A protein and the small-molecule ligand that binds it are described below.
Small molecule (SMILES): C=CC1=C(C)C2=N3->[Ni]45<-N6=C(C=c7c(C)c(C=C)c(n74)=C2)C(C)=C(CCC(=O)O)C6=Cc2c(CCC(=O)O)c(C)c(n25)C=C13

Sequence of chain 1.I:
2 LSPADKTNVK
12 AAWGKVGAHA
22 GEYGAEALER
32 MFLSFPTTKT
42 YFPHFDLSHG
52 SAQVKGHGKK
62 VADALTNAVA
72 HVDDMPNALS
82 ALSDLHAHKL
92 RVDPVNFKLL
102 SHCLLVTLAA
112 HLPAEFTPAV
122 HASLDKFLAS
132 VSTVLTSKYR

Binding-site contacts:
Ligand atom CMA contacts residue LEU83 of chain 1.I at 3.5 Å (hydrophobic).
Ligand atom CMD contacts residue PHE43 of chain 1.I at 3.6 Å (hydrophobic).
Ligand atom CHA contacts residue HIS58 of chain 1.I at 3.1 Å.
Ligand atom C4A contacts residue VAL62 of chain 1.I at 3.8 Å (hydrophobic).
Ligand atom C2B contacts residue VAL62 of chain 1.I at 3.8 Å (hydrophobic).
Ligand atom CHD contacts residue PHE43 of chain 1.I at 3.4 Å (hydrophobic).
Ligand atom CHC contacts residue LEU101 of chain 1.I at 3.5 Å (hydrophobic).
Ligand atom CAC contacts residue VAL93 of chain 1.I at 3.5 Å (hydrophobic).
Ligand atom CHB contacts residue VAL62 of chain 1.I at 3.7 Å (hydrophobic).
Ligand atom NI contacts residue HIS87 of chain 1.I at 3.3 Å.
Ligand atom C2D contacts residue PHE43 of chain 1.I at 3.7 Å (hydrophobic).
Ligand atom NA contacts residue HIS87 of chain 1.I at 3.5 Å.
Ligand atom CHB contacts residue LEU83 of chain 1.I at 3.4 Å (hydrophobic).
Ligand atom CMC contacts residue PHE98 of chain 1.I at 3.7 Å (hydrophobic).
Ligand atom CBC contacts residue ASN97 of chain 1.I at 3.8 Å.
Ligand atom CMA contacts residue ALA65 of chain 1.I at 3.7 Å (hydrophobic).
Ligand atom C3D contacts residue HIS58 of chain 1.I at 3.7 Å.
Ligand atom ND contacts residue HIS58 of chain 1.I at 3.7 Å.
Ligand atom NB contacts residue HIS87 of chain 1.I at 3.6 Å.
Ligand atom O1D contacts residue PHE46 of chain 1.I at 3.2 Å.
Ligand atom C4A contacts residue HIS87 of chain 1.I at 3.8 Å.
Ligand atom C4B contacts residue LEU101 of chain 1.I at 3.7 Å (hydrophobic).
Ligand atom C1A contacts residue HIS58 of chain 1.I at 3.5 Å.
Ligand atom C1D contacts residue PHE43 of chain 1.I at 3.6 Å (hydrophobic).
Ligand atom C4D contacts residue HIS58 of chain 1.I at 3.2 Å.
Ligand atom CAB contacts residue LEU136 of chain 1.I at 3.6 Å (hydrophobic).
Ligand atom CMC contacts residue ASN97 of chain 1.I at 3.3 Å.
Ligand atom CBB contacts residue LEU101 of chain 1.I at 3.6 Å (hydrophobic).
Ligand atom C3B contacts residue LEU136 of chain 1.I at 3.5 Å (hydrophobic).
Ligand atom CAC contacts residue TYR42 of chain 1.I at 3.7 Å (hydrophobic).
Ligand atom C2B contacts residue LEU136 of chain 1.I at 3.7 Å (hydrophobic).
Ligand atom CMA contacts residue LYS61 of chain 1.I at 3.4 Å.
Ligand atom CHC contacts residue PHE98 of chain 1.I at 3.4 Å (hydrophobic).
Ligand atom O2A contacts residue LEU86 of chain 1.I at 3.4 Å.
Ligand atom CGD contacts residue PHE46 of chain 1.I at 3.5 Å (hydrophobic).
Ligand atom CGA contacts residue LEU86 of chain 1.I at 3.7 Å (hydrophobic).
Ligand atom CMD contacts residue TYR42 of chain 1.I at 3.4 Å (hydrophobic).
Ligand atom CBD contacts residue HIS58 of chain 1.I at 3.7 Å.
Ligand atom CBD contacts residue PHE46 of chain 1.I at 3.7 Å (hydrophobic).
Ligand atom CBA contacts residue LEU86 of chain 1.I at 3.5 Å (hydrophobic).